Binding-site contacts:
Ligand atom C7 contacts residue ASN165 of chain 1.A at 3.2 Å.
Ligand atom O5 contacts residue THR131 of chain 1.A at 3.5 Å.
Ligand atom O4 contacts residue SER114 of chain 1.A at 2.8 Å (h-bond).
Ligand atom C5 contacts residue ASN165 of chain 1.A at 3.7 Å.
Ligand atom C2 contacts residue ASN165 of chain 1.A at 2.5 Å.
Ligand atom C2 contacts residue GLN161 of chain 1.A at 3.8 Å.
Ligand atom C8 contacts residue TRP129 of chain 1.A at 3.5 Å (hydrophobic).
Ligand atom C6 contacts residue GLY130 of chain 1.A at 4.0 Å.
Ligand atom N2 contacts residue ASN165 of chain 1.A at 2.9 Å (h-bond).
Ligand atom O3 contacts residue GLN161 of chain 1.A at 3.6 Å.
Ligand atom C5 contacts residue ASN165 of chain 1.A at 3.5 Å.
Ligand atom O3 contacts residue THR131 of chain 1.A at 3.6 Å.
Ligand atom C6 contacts residue LEU164 of chain 1.A at 3.8 Å (hydrophobic).
Ligand atom C5 contacts residue GLY130 of chain 1.A at 3.9 Å.
Ligand atom O7 contacts residue ASN165 of chain 1.A at 3.2 Å (h-bond).
Ligand atom C3 contacts residue THR131 of chain 1.A at 3.8 Å.
Ligand atom O3 contacts residue SER114 of chain 1.A at 3.0 Å (h-bond).
Ligand atom C1 contacts residue ASN165 of chain 1.A at 1.4 Å.
Ligand atom C4 contacts residue SER114 of chain 1.A at 3.8 Å.
Ligand atom O5 contacts residue GLY130 of chain 1.A at 3.0 Å (h-bond).
Ligand atom C7 contacts residue GLN161 of chain 1.A at 3.6 Å.
Ligand atom C3 contacts residue GLN161 of chain 1.A at 3.7 Å.
Ligand atom C6 contacts residue PHE128 of chain 1.A at 3.9 Å (hydrophobic).
Ligand atom N2 contacts residue GLN161 of chain 1.A at 2.8 Å (h-bond).
Ligand atom C6 contacts residue GLY130 of chain 1.A at 3.6 Å.
Ligand atom C7 contacts residue GLY130 of chain 1.A at 3.7 Å.
Ligand atom O4 contacts residue THR131 of chain 1.A at 3.7 Å.
Ligand atom O6 contacts residue THR131 of chain 1.A at 3.6 Å.
Ligand atom C4 contacts residue ASN165 of chain 1.A at 4.0 Å.
Ligand atom C3 contacts residue ASN165 of chain 1.A at 3.8 Å.
Ligand atom C5 contacts residue GLY130 of chain 1.A at 3.7 Å.
Ligand atom C3 contacts residue GLY130 of chain 1.A at 3.7 Å.
Ligand atom O5 contacts residue ASN165 of chain 1.A at 2.4 Å (h-bond).
Ligand atom O4 contacts residue GLY130 of chain 1.A at 3.4 Å.
Ligand atom C8 contacts residue GLN161 of chain 1.A at 3.4 Å.
Ligand atom C1 contacts residue GLY130 of chain 1.A at 4.0 Å.
Ligand atom O3 contacts residue GLU113 of chain 1.A at 3.7 Å.
Ligand atom C4 contacts residue GLY130 of chain 1.A at 4.0 Å.
Ligand atom O7 contacts residue GLY130 of chain 1.A at 3.6 Å.
Ligand atom C6 contacts residue ASN165 of chain 1.A at 3.6 Å.

This small molecule binds to this protein.
Small molecule (SMILES): CC(=O)N[C@H]1[C@H](O[C@H]2[C@H](O)[C@@H](NC(C)=O)CO[C@@H]2CO[C@@H]2O[C@@H](C)[C@@H](O)[C@@H](O)[C@@H]2O)O[C@H](CO)[C@@H](O[C@@H]2O[C@H](CO[C@H]3O[C@H](CO)[C@@H](O)[C@H](O)[C@@H]3O)[C@@H](O)[C@H](O)[C@@H]2O)[C@@H]1O

Sequence of chain 1.A:
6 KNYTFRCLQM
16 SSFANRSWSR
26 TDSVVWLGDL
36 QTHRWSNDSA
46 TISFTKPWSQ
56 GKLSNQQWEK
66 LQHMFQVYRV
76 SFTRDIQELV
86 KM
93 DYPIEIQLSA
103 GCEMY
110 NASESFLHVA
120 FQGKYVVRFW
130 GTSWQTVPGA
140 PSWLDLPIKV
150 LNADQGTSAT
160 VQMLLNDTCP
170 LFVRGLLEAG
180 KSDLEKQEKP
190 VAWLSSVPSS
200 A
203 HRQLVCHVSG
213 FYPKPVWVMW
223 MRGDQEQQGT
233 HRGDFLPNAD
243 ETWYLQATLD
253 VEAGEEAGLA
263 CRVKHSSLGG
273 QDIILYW